Sequence of chain 1.A:
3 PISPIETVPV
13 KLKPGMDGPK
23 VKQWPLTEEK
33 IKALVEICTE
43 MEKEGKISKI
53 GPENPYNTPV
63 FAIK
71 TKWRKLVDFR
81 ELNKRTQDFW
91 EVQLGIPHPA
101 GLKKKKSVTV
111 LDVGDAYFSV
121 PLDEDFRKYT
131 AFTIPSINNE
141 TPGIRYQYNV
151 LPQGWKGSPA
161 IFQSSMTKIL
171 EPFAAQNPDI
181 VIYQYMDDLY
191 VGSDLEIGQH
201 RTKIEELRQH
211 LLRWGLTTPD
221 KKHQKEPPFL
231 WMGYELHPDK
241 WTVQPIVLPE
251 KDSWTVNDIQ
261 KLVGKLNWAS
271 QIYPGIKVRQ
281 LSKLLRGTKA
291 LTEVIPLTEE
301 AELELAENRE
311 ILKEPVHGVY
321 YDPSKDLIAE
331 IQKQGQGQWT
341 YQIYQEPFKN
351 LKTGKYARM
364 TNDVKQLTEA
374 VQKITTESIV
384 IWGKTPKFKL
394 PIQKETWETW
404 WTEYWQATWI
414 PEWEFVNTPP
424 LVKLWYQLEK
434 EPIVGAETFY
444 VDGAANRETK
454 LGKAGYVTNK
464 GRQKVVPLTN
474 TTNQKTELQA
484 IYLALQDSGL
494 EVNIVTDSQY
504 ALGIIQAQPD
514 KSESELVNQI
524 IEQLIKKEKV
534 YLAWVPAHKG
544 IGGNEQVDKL

Binding-site contacts:
Ligand atom C15 contacts residue TYR183 of chain 1.A at 3.8 Å (hydrophobic).
Ligand atom C12 contacts residue VAL108 of chain 1.A at 3.7 Å (hydrophobic).
Ligand atom C7 contacts residue VAL108 of chain 1.A at 3.6 Å (hydrophobic).
Ligand atom C20 contacts residue TRP231 of chain 1.A at 3.6 Å (hydrophobic).
Ligand atom C20 contacts residue VAL110 of chain 1.A at 3.5 Å (hydrophobic).
Ligand atom C5 contacts residue TYR320 of chain 1.A at 3.6 Å (hydrophobic).
Ligand atom C10 contacts residue TYR183 of chain 1.A at 3.4 Å (hydrophobic).
Ligand atom C16 contacts residue TYR190 of chain 1.A at 3.5 Å (hydrophobic).
Ligand atom C19 contacts residue TYR190 of chain 1.A at 3.6 Å (hydrophobic).
Ligand atom C3 contacts residue VAL108 of chain 1.A at 3.7 Å (hydrophobic).
Ligand atom C4 contacts residue PHE229 of chain 1.A at 3.2 Å (hydrophobic).
Ligand atom C10 contacts residue GLY192 of chain 1.A at 3.4 Å.
Ligand atom C13 contacts residue TYR190 of chain 1.A at 3.5 Å (hydrophobic).
Ligand atom CL1 contacts residue VAL181 of chain 1.A at 3.5 Å.
Ligand atom C4 contacts residue LEU236 of chain 1.A at 3.5 Å (hydrophobic).
Ligand atom O1 contacts residue PRO238 of chain 1.A at 3.2 Å.
Ligand atom N2 contacts residue TYR190 of chain 1.A at 3.3 Å.
Ligand atom N3 contacts residue PHE229 of chain 1.A at 3.5 Å.
Ligand atom N1 contacts residue TYR320 of chain 1.A at 3.6 Å.
Ligand atom C2 contacts residue VAL108 of chain 1.A at 3.7 Å (hydrophobic).
Ligand atom C1 contacts residue PRO238 of chain 1.A at 3.7 Å (hydrophobic).
Ligand atom C21 contacts residue TRP231 of chain 1.A at 3.4 Å (hydrophobic).
Ligand atom C1 contacts residue TYR320 of chain 1.A at 3.7 Å (hydrophobic).
Ligand atom C1 contacts residue LYS104 of chain 1.A at 3.5 Å.
Ligand atom O3 contacts residue VAL108 of chain 1.A at 3.4 Å.
Ligand atom C17 contacts residue TYR190 of chain 1.A at 3.5 Å (hydrophobic).
Ligand atom N3 contacts residue TRP231 of chain 1.A at 3.6 Å.
Ligand atom C14 contacts residue LEU102 of chain 1.A at 3.7 Å (hydrophobic).
Ligand atom O2 contacts residue VAL108 of chain 1.A at 3.7 Å.
Ligand atom O3 contacts residue TYR190 of chain 1.A at 3.7 Å.
Ligand atom C9 contacts residue TYR183 of chain 1.A at 3.6 Å (hydrophobic).
Ligand atom C11 contacts residue TYR183 of chain 1.A at 3.6 Å (hydrophobic).
Ligand atom C18 contacts residue TYR190 of chain 1.A at 3.6 Å (hydrophobic).
Ligand atom C21 contacts residue TYR190 of chain 1.A at 3.5 Å (hydrophobic).
Ligand atom C11 contacts residue TYR190 of chain 1.A at 3.5 Å (hydrophobic).
Ligand atom C15 contacts residue LEU102 of chain 1.A at 3.7 Å (hydrophobic).
Ligand atom C6 contacts residue LYS103 of chain 1.A at 3.4 Å.
Ligand atom N3 contacts residue VAL110 of chain 1.A at 3.5 Å.
Ligand atom C10 contacts residue VAL181 of chain 1.A at 3.7 Å (hydrophobic).
Ligand atom C1 contacts residue LYS105 of chain 1.A at 3.5 Å.

This protein binds this small molecule.
Small molecule (SMILES): CCC(=O)N(C)CCOc1cc(Cl)ccc1Oc1cccn2cc(C#N)cc12